Binding-site contacts:
Ligand atom C7 contacts residue ASN279 of chain 1.C at 3.2 Å.
Ligand atom C2 contacts residue ASN279 of chain 1.C at 2.5 Å.
Ligand atom C5 contacts residue ASN279 of chain 1.C at 3.6 Å.
Ligand atom N2 contacts residue ASN279 of chain 1.C at 3.0 Å (h-bond).
Ligand atom C8 contacts residue ASN279 of chain 1.C at 4.5 Å.
Ligand atom C2 contacts residue VAL291 of chain 1.C at 3.8 Å (hydrophobic).
Ligand atom C3 contacts residue ASN279 of chain 1.C at 3.8 Å.
Ligand atom C6 contacts residue GLU69 of chain 1.D at 4.4 Å.
Ligand atom C8 contacts residue SER39 of chain 1.C at 3.2 Å.
Ligand atom C4 contacts residue ASN279 of chain 1.C at 4.2 Å.
Ligand atom C7 contacts residue VAL291 of chain 1.C at 4.3 Å (hydrophobic).
Ligand atom O5 contacts residue VAL291 of chain 1.C at 4.5 Å.
Ligand atom C1 contacts residue ASN292 of chain 1.C at 4.1 Å.
Ligand atom C5 contacts residue ASN292 of chain 1.C at 3.7 Å.
Ligand atom C1 contacts residue VAL291 of chain 1.C at 3.5 Å (hydrophobic).
Ligand atom N2 contacts residue VAL291 of chain 1.C at 3.4 Å (h-bond).
Ligand atom O5 contacts residue ASN292 of chain 1.C at 3.7 Å.
Ligand atom C3 contacts residue VAL291 of chain 1.C at 4.0 Å (hydrophobic).
Ligand atom C1 contacts residue ASN279 of chain 1.C at 1.4 Å.
Ligand atom C6 contacts residue ASN292 of chain 1.C at 3.9 Å.
Ligand atom C8 contacts residue VAL291 of chain 1.C at 4.2 Å (hydrophobic).
Ligand atom O7 contacts residue ASN279 of chain 1.C at 3.0 Å (h-bond).
Ligand atom O5 contacts residue ASN279 of chain 1.C at 2.4 Å (h-bond).
Ligand atom C8 contacts residue GLU69 of chain 1.D at 3.5 Å.

A small-molecule ligand and the protein it binds are described below.
Small molecule (SMILES): CC(=O)N[C@H]1[C@H](O[C@H]2[C@H](O)[C@@H](NC(C)=O)CO[C@@H]2CO)O[C@H](CO)[C@@H](O)[C@@H]1O

Sequence of chain 1.C:
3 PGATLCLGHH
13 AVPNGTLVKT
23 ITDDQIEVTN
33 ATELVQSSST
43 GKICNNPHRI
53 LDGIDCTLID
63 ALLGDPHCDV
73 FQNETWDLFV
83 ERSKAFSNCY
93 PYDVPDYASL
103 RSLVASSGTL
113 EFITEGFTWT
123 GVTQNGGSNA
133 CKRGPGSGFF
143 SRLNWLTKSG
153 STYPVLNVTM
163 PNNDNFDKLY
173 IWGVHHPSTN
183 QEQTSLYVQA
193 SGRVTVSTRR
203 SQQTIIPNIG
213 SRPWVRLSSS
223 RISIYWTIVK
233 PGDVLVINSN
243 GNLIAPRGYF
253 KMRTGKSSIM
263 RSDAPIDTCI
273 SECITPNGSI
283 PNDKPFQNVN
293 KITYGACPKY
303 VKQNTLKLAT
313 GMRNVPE

Sequence of chain 1.D:
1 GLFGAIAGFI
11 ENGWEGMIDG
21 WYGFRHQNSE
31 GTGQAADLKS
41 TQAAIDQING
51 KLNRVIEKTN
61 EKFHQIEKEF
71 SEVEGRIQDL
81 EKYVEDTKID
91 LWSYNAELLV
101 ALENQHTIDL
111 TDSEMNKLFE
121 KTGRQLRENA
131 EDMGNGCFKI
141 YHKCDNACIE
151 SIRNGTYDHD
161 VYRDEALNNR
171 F